Sequence of chain 33.A:
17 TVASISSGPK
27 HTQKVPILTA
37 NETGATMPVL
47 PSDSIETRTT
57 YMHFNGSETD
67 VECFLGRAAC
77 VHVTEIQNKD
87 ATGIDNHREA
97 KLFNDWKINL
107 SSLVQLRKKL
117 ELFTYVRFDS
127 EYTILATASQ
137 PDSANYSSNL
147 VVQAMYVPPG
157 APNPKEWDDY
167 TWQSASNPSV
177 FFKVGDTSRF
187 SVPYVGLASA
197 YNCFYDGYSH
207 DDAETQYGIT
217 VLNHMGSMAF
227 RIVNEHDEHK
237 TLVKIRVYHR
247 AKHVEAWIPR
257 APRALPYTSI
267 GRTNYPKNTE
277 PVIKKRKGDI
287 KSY

A small-molecule ligand and the protein it binds are described below.
Small molecule (SMILES): CC[C@H]1COC(c2ccc(OCCCCCCCc3cc(C)no3)cc2)=N1

Sequence of chain 33.C:
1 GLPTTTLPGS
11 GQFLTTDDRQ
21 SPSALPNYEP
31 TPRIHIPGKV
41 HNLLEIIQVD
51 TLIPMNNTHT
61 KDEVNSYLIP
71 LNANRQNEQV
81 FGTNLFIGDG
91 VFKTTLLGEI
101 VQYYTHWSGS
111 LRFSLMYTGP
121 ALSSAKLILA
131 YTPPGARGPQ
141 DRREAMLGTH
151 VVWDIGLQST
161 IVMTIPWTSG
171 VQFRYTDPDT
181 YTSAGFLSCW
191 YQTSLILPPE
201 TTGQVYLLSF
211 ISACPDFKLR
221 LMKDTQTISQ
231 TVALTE

Binding-site contacts:
Ligand atom C1C contacts residue MET224 of chain 33.A at 3.4 Å (hydrophobic).
Ligand atom O1B contacts residue MET221 of chain 33.A at 3.7 Å.
Ligand atom C5A contacts residue CYS199 of chain 33.A at 3.9 Å (hydrophobic).
Ligand atom C4A contacts residue ILE215 of chain 33.A at 3.9 Å (hydrophobic).
Ligand atom C2C contacts residue VAL188 of chain 33.A at 3.4 Å (hydrophobic).
Ligand atom N2 contacts residue PRO174 of chain 33.A at 3.9 Å.
Ligand atom C3 contacts residue PHE186 of chain 33.A at 3.8 Å (hydrophobic).
Ligand atom C5 contacts residue MET224 of chain 33.A at 4.0 Å (hydrophobic).
Ligand atom C5 contacts residue PHE186 of chain 33.A at 3.7 Å (hydrophobic).
Ligand atom C6C contacts residue VAL191 of chain 33.A at 3.5 Å (hydrophobic).
Ligand atom C2C contacts residue TYR152 of chain 33.A at 4.0 Å (hydrophobic).
Ligand atom N2 contacts residue ALA24 of chain 33.C at 3.3 Å.
Ligand atom C6B contacts residue TYR197 of chain 33.A at 3.5 Å (hydrophobic).
Ligand atom C1B contacts residue MET221 of chain 33.A at 3.7 Å (hydrophobic).
Ligand atom C4 contacts residue TYR152 of chain 33.A at 3.9 Å (hydrophobic).
Ligand atom N3A contacts residue ASN219 of chain 33.A at 3.8 Å.
Ligand atom C31 contacts residue VAL176 of chain 33.A at 3.3 Å (hydrophobic).
Ligand atom C5B contacts residue TYR197 of chain 33.A at 3.7 Å (hydrophobic).
Ligand atom C4A contacts residue ASN198 of chain 33.A at 4.0 Å.
Ligand atom O1 contacts residue VAL188 of chain 33.A at 3.8 Å.
Ligand atom C31 contacts residue PRO174 of chain 33.A at 3.4 Å (hydrophobic).
Ligand atom C5 contacts residue TYR152 of chain 33.A at 3.8 Å (hydrophobic).
Ligand atom C4 contacts residue MET224 of chain 33.A at 4.0 Å (hydrophobic).
Ligand atom C4 contacts residue PHE186 of chain 33.A at 3.5 Å (hydrophobic).
Ligand atom C31 contacts residue ALA150 of chain 33.A at 3.8 Å (hydrophobic).
Ligand atom C3 contacts residue PRO174 of chain 33.A at 3.8 Å (hydrophobic).
Ligand atom C5C contacts residue ILE104 of chain 33.A at 4.0 Å (hydrophobic).
Ligand atom N2 contacts residue PHE186 of chain 33.A at 3.9 Å.
Ligand atom C4C contacts residue VAL188 of chain 33.A at 3.9 Å (hydrophobic).
Ligand atom O1 contacts residue TYR152 of chain 33.A at 4.0 Å.
Ligand atom C3C contacts residue VAL188 of chain 33.A at 3.2 Å (hydrophobic).
Ligand atom C2B contacts residue MET221 of chain 33.A at 3.6 Å (hydrophobic).
Ligand atom C31 contacts residue SER175 of chain 33.A at 3.6 Å.
Ligand atom C7C contacts residue TYR128 of chain 33.A at 3.7 Å (hydrophobic).
Ligand atom C4A contacts residue ASN219 of chain 33.A at 3.9 Å.
Ligand atom C5B contacts residue LEU106 of chain 33.A at 4.0 Å (hydrophobic).
Ligand atom O1 contacts residue ALA24 of chain 33.C at 3.6 Å.
Ligand atom CM2 contacts residue LEU116 of chain 33.A at 3.6 Å (hydrophobic).
Ligand atom O1 contacts residue PHE186 of chain 33.A at 3.7 Å.
Ligand atom C5C contacts residue TYR128 of chain 33.A at 3.6 Å (hydrophobic).